A protein and the small-molecule ligand that binds it are described below.
Small molecule (SMILES): C/C=C/C(=O)NCCCC[C@H](NC(=O)[C@H](CCCN=C(N)N)NC(=O)[C@@H]1CCCN1C(=O)[C@H](C)NC(=O)[C@@H](N)CCCCN)C(=O)N[C@@H](CCC(N)=O)C(=O)N[C@H](C=O)CC(C)C

Sequence of chain 1.D:
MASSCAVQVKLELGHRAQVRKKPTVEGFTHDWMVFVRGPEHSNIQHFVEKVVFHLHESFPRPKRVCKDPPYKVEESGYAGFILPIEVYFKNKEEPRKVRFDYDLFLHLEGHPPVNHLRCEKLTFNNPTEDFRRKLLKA

Binding-site contacts:
Ligand atom N contacts residue GLY82 of chain 1.D at 2.8 Å (h-bond).
Ligand atom NZ contacts residue PHE61 of chain 1.D at 3.8 Å.
Ligand atom CH3 contacts residue SER60 of chain 1.D at 3.7 Å.
Ligand atom CG contacts residue HIS58 of chain 1.D at 3.7 Å.
Ligand atom NH2 contacts residue ASP105 of chain 1.D at 3.9 Å.
Ligand atom CA contacts residue ALA81 of chain 1.D at 3.8 Å (hydrophobic).
Ligand atom CE contacts residue ALA81 of chain 1.D at 3.6 Å (hydrophobic).
Ligand atom NH1 contacts residue ASP105 of chain 1.D at 3.1 Å (salt-bridge).
Ligand atom NZ contacts residue SER60 of chain 1.D at 3.5 Å (h-bond).
Ligand atom N contacts residue ALA81 of chain 1.D at 3.9 Å.
Ligand atom CB contacts residue GLY82 of chain 1.D at 3.6 Å.
Ligand atom CD1 contacts residue HIS58 of chain 1.D at 3.3 Å.
Ligand atom OH contacts residue GLY79 of chain 1.D at 3.3 Å.
Ligand atom NH1 contacts residue GLY82 of chain 1.D at 3.8 Å.
Ligand atom C contacts residue GLY82 of chain 1.D at 3.5 Å.
Ligand atom NZ contacts residue TYR80 of chain 1.D at 3.7 Å.
Ligand atom CB contacts residue HIS58 of chain 1.D at 3.6 Å.
Ligand atom CA contacts residue GLY82 of chain 1.D at 3.4 Å.
Ligand atom O contacts residue ALA81 of chain 1.D at 3.9 Å.
Ligand atom CD contacts residue PHE83 of chain 1.D at 3.6 Å (hydrophobic).
Ligand atom O contacts residue LEU110 of chain 1.D at 3.6 Å.
Ligand atom CG contacts residue TYR80 of chain 1.D at 3.6 Å (hydrophobic).
Ligand atom O contacts residue ALA81 of chain 1.D at 3.6 Å.
Ligand atom CH3 contacts residue PHE30 of chain 1.D at 3.6 Å (hydrophobic).
Ligand atom CB contacts residue TYR80 of chain 1.D at 3.8 Å (hydrophobic).
Ligand atom CB contacts residue LEU108 of chain 1.D at 3.3 Å (hydrophobic).
Ligand atom C contacts residue ALA81 of chain 1.D at 3.5 Å (hydrophobic).
Ligand atom CX contacts residue PHE61 of chain 1.D at 3.5 Å (hydrophobic).
Ligand atom O contacts residue GLY82 of chain 1.D at 3.3 Å (h-bond).
Ligand atom CA contacts residue GLY82 of chain 1.D at 3.8 Å.
Ligand atom CH contacts residue PHE61 of chain 1.D at 3.5 Å (hydrophobic).
Ligand atom OH contacts residue TYR80 of chain 1.D at 3.3 Å (h-bond).
Ligand atom OH contacts residue PHE61 of chain 1.D at 3.7 Å.
Ligand atom CX contacts residue SER60 of chain 1.D at 3.5 Å.
Ligand atom NH1 contacts residue PHE83 of chain 1.D at 3.6 Å (h-bond).
Ligand atom CH contacts residue TYR80 of chain 1.D at 3.4 Å (hydrophobic).
Ligand atom CY contacts residue PHE61 of chain 1.D at 3.5 Å (hydrophobic).
Ligand atom N contacts residue ALA81 of chain 1.D at 3.7 Å.
Ligand atom CH3 contacts residue PHE61 of chain 1.D at 3.7 Å (hydrophobic).
Ligand atom CE contacts residue TYR80 of chain 1.D at 3.8 Å (hydrophobic).